Sequence of chain 1.A:
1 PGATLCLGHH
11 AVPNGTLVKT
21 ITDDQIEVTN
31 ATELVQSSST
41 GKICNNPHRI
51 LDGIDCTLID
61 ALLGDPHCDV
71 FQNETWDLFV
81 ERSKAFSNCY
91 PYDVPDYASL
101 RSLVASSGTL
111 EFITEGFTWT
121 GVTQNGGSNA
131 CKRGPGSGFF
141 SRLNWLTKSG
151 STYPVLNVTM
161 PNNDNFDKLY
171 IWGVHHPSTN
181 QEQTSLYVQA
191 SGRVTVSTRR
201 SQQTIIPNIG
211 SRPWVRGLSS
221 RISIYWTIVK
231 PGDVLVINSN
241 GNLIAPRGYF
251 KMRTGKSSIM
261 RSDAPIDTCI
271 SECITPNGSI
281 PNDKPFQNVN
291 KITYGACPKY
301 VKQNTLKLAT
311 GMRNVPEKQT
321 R

Binding-site contacts:
Ligand atom C5 contacts residue ASN157 of chain 1.A at 3.7 Å.
Ligand atom C3 contacts residue ASN157 of chain 1.A at 3.8 Å.
Ligand atom C2 contacts residue ASN157 of chain 1.A at 2.5 Å.
Ligand atom O7 contacts residue TRP214 of chain 1.C at 2.9 Å (h-bond).
Ligand atom C6 contacts residue VAL236 of chain 1.A at 4.3 Å (hydrophobic).
Ligand atom C3 contacts residue TRP214 of chain 1.C at 4.2 Å (hydrophobic).
Ligand atom C3 contacts residue SER211 of chain 1.C at 4.4 Å.
Ligand atom O5 contacts residue TRP214 of chain 1.C at 4.5 Å.
Ligand atom C2 contacts residue SER211 of chain 1.C at 4.3 Å.
Ligand atom C8 contacts residue VAL234 of chain 1.A at 4.2 Å (hydrophobic).
Ligand atom C4 contacts residue ASN157 of chain 1.A at 4.3 Å.
Ligand atom N2 contacts residue SER211 of chain 1.C at 3.8 Å.
Ligand atom C7 contacts residue TRP214 of chain 1.C at 4.1 Å (hydrophobic).
Ligand atom C6 contacts residue THR159 of chain 1.A at 4.0 Å.
Ligand atom C6 contacts residue TRP214 of chain 1.C at 3.7 Å (hydrophobic).
Ligand atom O6 contacts residue TRP214 of chain 1.C at 4.0 Å.
Ligand atom C1 contacts residue ASN157 of chain 1.A at 1.5 Å.
Ligand atom O3 contacts residue TRP214 of chain 1.C at 3.8 Å.
Ligand atom C1 contacts residue SER211 of chain 1.C at 4.0 Å.
Ligand atom C2 contacts residue TRP214 of chain 1.C at 3.9 Å (hydrophobic).
Ligand atom C7 contacts residue PRO213 of chain 1.C at 4.5 Å (hydrophobic).
Ligand atom C8 contacts residue THR159 of chain 1.A at 4.4 Å.
Ligand atom O7 contacts residue ASN157 of chain 1.A at 3.1 Å (h-bond).
Ligand atom O6 contacts residue THR159 of chain 1.A at 3.9 Å.
Ligand atom N2 contacts residue ASN157 of chain 1.A at 3.1 Å (h-bond).
Ligand atom O4 contacts residue TRP214 of chain 1.C at 4.3 Å.
Ligand atom O5 contacts residue TRP214 of chain 1.C at 3.5 Å.
Ligand atom C1 contacts residue TRP214 of chain 1.C at 4.1 Å (hydrophobic).
Ligand atom O7 contacts residue PRO213 of chain 1.C at 3.4 Å.
Ligand atom C4 contacts residue TRP214 of chain 1.C at 3.9 Å (hydrophobic).
Ligand atom C5 contacts residue TRP214 of chain 1.C at 4.1 Å (hydrophobic).
Ligand atom C1 contacts residue TRP214 of chain 1.C at 3.9 Å (hydrophobic).
Ligand atom C7 contacts residue ASN157 of chain 1.A at 3.4 Å.
Ligand atom O5 contacts residue ASN157 of chain 1.A at 2.4 Å (h-bond).

A small-molecule ligand and the protein it binds are described below.
Small molecule (SMILES): CC(=O)N[C@H]1[C@H](O[C@H]2[C@H](O)[C@@H](NC(C)=O)CO[C@@H]2CO)O[C@H](CO)[C@@H](O[C@@H]2O[C@H](CO)[C@@H](O)[C@H](O)[C@@H]2O)[C@@H]1O

Sequence of chain 1.C:
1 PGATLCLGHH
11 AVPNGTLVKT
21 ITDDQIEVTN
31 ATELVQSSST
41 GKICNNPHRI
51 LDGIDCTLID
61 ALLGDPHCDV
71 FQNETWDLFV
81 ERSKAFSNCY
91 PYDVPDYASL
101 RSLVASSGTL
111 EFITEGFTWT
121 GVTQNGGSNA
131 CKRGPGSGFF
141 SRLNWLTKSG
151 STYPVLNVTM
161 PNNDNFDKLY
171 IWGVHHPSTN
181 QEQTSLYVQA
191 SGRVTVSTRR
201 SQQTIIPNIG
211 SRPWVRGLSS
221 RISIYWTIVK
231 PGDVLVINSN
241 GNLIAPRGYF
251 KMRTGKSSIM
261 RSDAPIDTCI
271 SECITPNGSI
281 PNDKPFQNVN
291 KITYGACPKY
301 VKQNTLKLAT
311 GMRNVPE